Sequence of chain 1.B:
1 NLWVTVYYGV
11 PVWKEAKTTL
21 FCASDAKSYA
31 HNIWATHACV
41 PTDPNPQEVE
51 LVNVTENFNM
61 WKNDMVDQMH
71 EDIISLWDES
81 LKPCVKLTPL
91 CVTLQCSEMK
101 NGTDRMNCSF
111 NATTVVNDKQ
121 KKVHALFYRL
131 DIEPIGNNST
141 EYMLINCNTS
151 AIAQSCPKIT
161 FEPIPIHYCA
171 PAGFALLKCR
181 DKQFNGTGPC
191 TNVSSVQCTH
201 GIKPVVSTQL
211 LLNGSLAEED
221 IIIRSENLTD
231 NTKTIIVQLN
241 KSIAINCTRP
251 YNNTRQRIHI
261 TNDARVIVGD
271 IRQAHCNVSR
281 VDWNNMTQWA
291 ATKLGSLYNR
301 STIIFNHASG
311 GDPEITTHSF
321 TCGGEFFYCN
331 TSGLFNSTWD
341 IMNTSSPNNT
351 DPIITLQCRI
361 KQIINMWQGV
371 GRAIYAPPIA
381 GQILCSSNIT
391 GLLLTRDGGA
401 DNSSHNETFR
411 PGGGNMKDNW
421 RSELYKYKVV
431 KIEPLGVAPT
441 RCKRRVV

The protein below binds the small molecule below.
Small molecule (SMILES): CC(=O)N[C@H]1[C@H](O[C@H]2[C@H](O)[C@@H](NC(C)=O)CO[C@@H]2CO)O[C@H](CO)[C@@H](O[C@@H]2O[C@H](CO)[C@@H](O)[C@H](O)[C@@H]2O)[C@@H]1O

Binding-site contacts:
Ligand atom C3 contacts residue VAL266 of chain 1.B at 3.8 Å (hydrophobic).
Ligand atom O6 contacts residue LYS100 of chain 1.B at 4.5 Å.
Ligand atom N2 contacts residue HIS124 of chain 1.B at 4.2 Å.
Ligand atom C7 contacts residue VAL266 of chain 1.B at 4.2 Å (hydrophobic).
Ligand atom C7 contacts residue LYS100 of chain 1.B at 4.2 Å.
Ligand atom C3 contacts residue ASN107 of chain 1.B at 3.8 Å.
Ligand atom C8 contacts residue MET99 of chain 1.B at 4.1 Å (hydrophobic).
Ligand atom C5 contacts residue ASN107 of chain 1.B at 3.7 Å.
Ligand atom C2 contacts residue LYS100 of chain 1.B at 4.3 Å.
Ligand atom C4 contacts residue ASN107 of chain 1.B at 4.2 Å.
Ligand atom O5 contacts residue ASN107 of chain 1.B at 2.4 Å (h-bond).
Ligand atom C1 contacts residue VAL266 of chain 1.B at 4.3 Å (hydrophobic).
Ligand atom C2 contacts residue ASN107 of chain 1.B at 2.5 Å.
Ligand atom C8 contacts residue ILE267 of chain 1.B at 3.7 Å (hydrophobic).
Ligand atom O7 contacts residue HIS124 of chain 1.B at 3.2 Å.
Ligand atom N2 contacts residue ASN107 of chain 1.B at 3.0 Å (h-bond).
Ligand atom C2 contacts residue VAL266 of chain 1.B at 4.0 Å (hydrophobic).
Ligand atom C7 contacts residue ASN107 of chain 1.B at 4.0 Å.
Ligand atom O3 contacts residue VAL266 of chain 1.B at 4.0 Å.
Ligand atom N2 contacts residue VAL266 of chain 1.B at 3.4 Å.
Ligand atom C1 contacts residue ASN107 of chain 1.B at 1.4 Å.
Ligand atom O7 contacts residue LYS100 of chain 1.B at 3.3 Å.
Ligand atom C8 contacts residue LEU126 of chain 1.B at 4.3 Å (hydrophobic).
Ligand atom C7 contacts residue HIS124 of chain 1.B at 3.8 Å.
Ligand atom C8 contacts residue VAL266 of chain 1.B at 4.3 Å (hydrophobic).
Ligand atom O5 contacts residue LYS100 of chain 1.B at 4.3 Å.